Binding-site contacts:
Ligand atom O contacts residue ZN1 of chain 1.D at 3.1 Å.
Ligand atom OXT contacts residue HIS328 of chain 1.A at 3.3 Å (h-bond).
Ligand atom CZ3 contacts residue LEU302 of chain 1.A at 3.9 Å (hydrophobic).
Ligand atom CZ3 contacts residue LEU165 of chain 1.A at 3.9 Å (hydrophobic).
Ligand atom CA contacts residue GLU347 of chain 1.A at 3.6 Å.
Ligand atom N contacts residue GLU167 of chain 1.A at 2.6 Å (salt-bridge).
Ligand atom CA contacts residue GLU305 of chain 1.A at 3.6 Å.
Ligand atom C contacts residue GLU347 of chain 1.A at 3.5 Å.
Ligand atom CB contacts residue GLU167 of chain 1.A at 3.9 Å.
Ligand atom C contacts residue GLU305 of chain 1.A at 3.8 Å.
Ligand atom CG contacts residue GLU167 of chain 1.A at 3.4 Å.
Ligand atom CA contacts residue GLU167 of chain 1.A at 3.6 Å.
Ligand atom N contacts residue GLU305 of chain 1.A at 2.9 Å (salt-bridge).
Ligand atom CA contacts residue TYR398 of chain 1.A at 3.9 Å (hydrophobic).
Ligand atom CA contacts residue ZN1 of chain 1.D at 3.9 Å.
Ligand atom CZ3 contacts residue LEU304 of chain 1.A at 3.8 Å (hydrophobic).
Ligand atom CH2 contacts residue ILE151 of chain 1.A at 3.7 Å (hydrophobic).
Ligand atom O contacts residue TYR398 of chain 1.A at 2.6 Å (h-bond).
Ligand atom CD1 contacts residue PHE393 of chain 1.A at 3.4 Å (hydrophobic).
Ligand atom C contacts residue TYR398 of chain 1.A at 3.4 Å (hydrophobic).
Ligand atom NE1 contacts residue GLU167 of chain 1.A at 2.9 Å (salt-bridge).
Ligand atom CD2 contacts residue GLU167 of chain 1.A at 3.9 Å.
Ligand atom CD1 contacts residue GLU167 of chain 1.A at 3.2 Å.
Ligand atom OXT contacts residue HIS324 of chain 1.A at 3.3 Å (h-bond).
Ligand atom CZ2 contacts residue GLU167 of chain 1.A at 3.2 Å.
Ligand atom CE2 contacts residue GLU167 of chain 1.A at 3.4 Å.
Ligand atom C contacts residue ZN1 of chain 1.D at 2.7 Å.
Ligand atom CE3 contacts residue LEU304 of chain 1.A at 3.9 Å (hydrophobic).
Ligand atom OXT contacts residue GLU305 of chain 1.A at 3.2 Å (salt-bridge).
Ligand atom CE3 contacts residue ALA303 of chain 1.A at 3.5 Å (hydrophobic).
Ligand atom N contacts residue ZN1 of chain 1.D at 3.8 Å.
Ligand atom OXT contacts residue ZN1 of chain 1.D at 2.0 Å.
Ligand atom C contacts residue ALA303 of chain 1.A at 3.9 Å (hydrophobic).
Ligand atom O contacts residue GLU347 of chain 1.A at 3.6 Å (salt-bridge).
Ligand atom N contacts residue GLU347 of chain 1.A at 2.8 Å (salt-bridge).
Ligand atom OXT contacts residue GLU347 of chain 1.A at 3.4 Å (salt-bridge).
Ligand atom CA contacts residue ALA303 of chain 1.A at 3.8 Å (hydrophobic).
Ligand atom CE3 contacts residue LEU302 of chain 1.A at 3.8 Å (hydrophobic).
Ligand atom CH2 contacts residue LEU165 of chain 1.A at 3.6 Å (hydrophobic).
Ligand atom CB contacts residue TYR398 of chain 1.A at 3.4 Å (hydrophobic).

This small molecule binds to this protein.
Small molecule (SMILES): N[C@@H](Cc1c[nH]c2ccccc12)C(=O)O

Sequence of chain 1.A:
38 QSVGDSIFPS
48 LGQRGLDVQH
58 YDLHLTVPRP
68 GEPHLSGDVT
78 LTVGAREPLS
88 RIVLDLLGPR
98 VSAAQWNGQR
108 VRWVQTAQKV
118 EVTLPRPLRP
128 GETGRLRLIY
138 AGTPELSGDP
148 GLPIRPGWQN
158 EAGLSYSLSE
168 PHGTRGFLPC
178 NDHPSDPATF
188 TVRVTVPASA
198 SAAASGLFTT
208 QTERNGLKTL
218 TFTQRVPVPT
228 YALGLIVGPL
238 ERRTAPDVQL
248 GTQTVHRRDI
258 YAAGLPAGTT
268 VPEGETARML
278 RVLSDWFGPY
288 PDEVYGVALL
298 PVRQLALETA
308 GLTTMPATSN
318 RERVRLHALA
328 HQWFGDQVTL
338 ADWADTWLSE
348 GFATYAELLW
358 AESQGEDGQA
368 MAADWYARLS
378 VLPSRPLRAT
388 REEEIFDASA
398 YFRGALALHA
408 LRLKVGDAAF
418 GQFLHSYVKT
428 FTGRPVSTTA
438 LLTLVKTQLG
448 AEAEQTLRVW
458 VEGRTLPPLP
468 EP